A protein and the small-molecule ligand that binds it are described below.
Small molecule (SMILES): O=c1[nH]cnc2c(C[NH+]3C[C@H](CO)[C@@H](O)C3)c[nH]c12

Sequence of chain 2.A:
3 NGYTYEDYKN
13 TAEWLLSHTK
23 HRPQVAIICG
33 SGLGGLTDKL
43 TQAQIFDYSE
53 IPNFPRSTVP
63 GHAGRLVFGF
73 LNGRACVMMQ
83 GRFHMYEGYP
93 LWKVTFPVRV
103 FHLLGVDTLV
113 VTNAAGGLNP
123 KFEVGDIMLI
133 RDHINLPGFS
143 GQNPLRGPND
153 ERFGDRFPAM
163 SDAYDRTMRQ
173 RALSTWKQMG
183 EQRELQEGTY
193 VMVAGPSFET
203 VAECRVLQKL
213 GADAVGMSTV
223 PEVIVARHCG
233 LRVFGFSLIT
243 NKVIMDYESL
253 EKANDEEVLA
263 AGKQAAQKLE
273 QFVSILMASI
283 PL

Sequence of chain 3.A:
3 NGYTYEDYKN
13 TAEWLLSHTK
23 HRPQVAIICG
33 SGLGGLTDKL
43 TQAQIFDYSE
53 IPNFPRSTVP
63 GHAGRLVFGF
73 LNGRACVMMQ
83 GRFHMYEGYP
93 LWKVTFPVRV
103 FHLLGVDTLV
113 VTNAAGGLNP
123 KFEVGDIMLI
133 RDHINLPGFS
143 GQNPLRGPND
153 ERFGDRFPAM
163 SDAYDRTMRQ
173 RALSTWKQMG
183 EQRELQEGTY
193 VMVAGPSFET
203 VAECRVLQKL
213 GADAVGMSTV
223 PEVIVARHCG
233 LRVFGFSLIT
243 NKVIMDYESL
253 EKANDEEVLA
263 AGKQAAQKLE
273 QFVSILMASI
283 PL

Binding-site contacts:
Ligand atom O3' contacts residue PHE159 of chain 3.A at 3.6 Å.
Ligand atom C2 contacts residue MET219 of chain 2.A at 3.6 Å (hydrophobic).
Ligand atom C6 contacts residue PHE200 of chain 2.A at 3.5 Å (hydrophobic).
Ligand atom C8 contacts residue GLY118 of chain 2.A at 3.8 Å.
Ligand atom O3' contacts residue SO41 of chain 2.B at 3.1 Å (h-bond).
Ligand atom C5 contacts residue GLY118 of chain 2.A at 3.5 Å.
Ligand atom C4 contacts residue VAL217 of chain 2.A at 3.5 Å (hydrophobic).
Ligand atom C5 contacts residue PHE200 of chain 2.A at 3.6 Å (hydrophobic).
Ligand atom N3 contacts residue GLY218 of chain 2.A at 3.7 Å.
Ligand atom O6 contacts residue GLU201 of chain 2.A at 3.7 Å.
Ligand atom C2' contacts residue SO41 of chain 2.B at 3.7 Å.
Ligand atom C6' contacts residue SO41 of chain 2.B at 3.4 Å.
Ligand atom O5' contacts residue ASP257 of chain 2.A at 2.4 Å (salt-bridge).
Ligand atom C3' contacts residue SO41 of chain 2.B at 3.6 Å.
Ligand atom C5' contacts residue ASP257 of chain 2.A at 3.3 Å.
Ligand atom O5' contacts residue VAL260 of chain 2.A at 3.5 Å.
Ligand atom N1' contacts residue SO41 of chain 2.B at 3.0 Å (h-bond).
Ligand atom O6 contacts residue VAL245 of chain 2.A at 3.5 Å.
Ligand atom N7 contacts residue GLY118 of chain 2.A at 3.4 Å (h-bond).
Ligand atom N3 contacts residue VAL217 of chain 2.A at 3.5 Å (h-bond).
Ligand atom N3 contacts residue MET219 of chain 2.A at 3.6 Å.
Ligand atom C8 contacts residue ASN243 of chain 2.A at 3.6 Å.
Ligand atom C2 contacts residue VAL217 of chain 2.A at 3.7 Å (hydrophobic).
Ligand atom C4' contacts residue SO41 of chain 2.B at 3.8 Å.
Ligand atom C2' contacts residue MET219 of chain 2.A at 3.7 Å (hydrophobic).
Ligand atom N1 contacts residue GLU201 of chain 2.A at 2.7 Å (salt-bridge).
Ligand atom N7 contacts residue ALA117 of chain 2.A at 3.8 Å.
Ligand atom N1 contacts residue VAL217 of chain 2.A at 3.7 Å.
Ligand atom N7 contacts residue ASN243 of chain 2.A at 2.8 Å (h-bond).
Ligand atom C8 contacts residue THR242 of chain 2.A at 3.7 Å.
Ligand atom N1 contacts residue PHE200 of chain 2.A at 3.5 Å.
Ligand atom O3' contacts residue TYR88 of chain 2.A at 2.8 Å (h-bond).
Ligand atom C10 contacts residue ALA116 of chain 2.A at 3.2 Å (hydrophobic).
Ligand atom C8 contacts residue ALA117 of chain 2.A at 3.8 Å (hydrophobic).
Ligand atom C5' contacts residue PHE159 of chain 3.A at 3.7 Å (hydrophobic).
Ligand atom O6 contacts residue PHE200 of chain 2.A at 3.8 Å.
Ligand atom O6 contacts residue ASN243 of chain 2.A at 3.0 Å (h-bond).
Ligand atom C3' contacts residue PHE159 of chain 3.A at 3.5 Å (hydrophobic).
Ligand atom C6 contacts residue GLU201 of chain 2.A at 3.6 Å.
Ligand atom C2 contacts residue GLU201 of chain 2.A at 3.1 Å.